Sequence of chain 1.C:
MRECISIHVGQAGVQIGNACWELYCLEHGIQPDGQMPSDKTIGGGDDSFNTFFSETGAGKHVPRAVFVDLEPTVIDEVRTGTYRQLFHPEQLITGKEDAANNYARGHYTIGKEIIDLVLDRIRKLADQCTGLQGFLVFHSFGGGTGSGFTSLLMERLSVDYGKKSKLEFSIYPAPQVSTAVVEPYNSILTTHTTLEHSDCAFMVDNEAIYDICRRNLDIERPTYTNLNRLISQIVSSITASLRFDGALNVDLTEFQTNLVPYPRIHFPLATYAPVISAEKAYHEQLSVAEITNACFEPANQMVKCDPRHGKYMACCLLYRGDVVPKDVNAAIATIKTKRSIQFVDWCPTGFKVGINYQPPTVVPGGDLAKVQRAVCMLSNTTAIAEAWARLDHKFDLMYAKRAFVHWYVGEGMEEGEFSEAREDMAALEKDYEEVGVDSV

Sequence of chain 1.B:
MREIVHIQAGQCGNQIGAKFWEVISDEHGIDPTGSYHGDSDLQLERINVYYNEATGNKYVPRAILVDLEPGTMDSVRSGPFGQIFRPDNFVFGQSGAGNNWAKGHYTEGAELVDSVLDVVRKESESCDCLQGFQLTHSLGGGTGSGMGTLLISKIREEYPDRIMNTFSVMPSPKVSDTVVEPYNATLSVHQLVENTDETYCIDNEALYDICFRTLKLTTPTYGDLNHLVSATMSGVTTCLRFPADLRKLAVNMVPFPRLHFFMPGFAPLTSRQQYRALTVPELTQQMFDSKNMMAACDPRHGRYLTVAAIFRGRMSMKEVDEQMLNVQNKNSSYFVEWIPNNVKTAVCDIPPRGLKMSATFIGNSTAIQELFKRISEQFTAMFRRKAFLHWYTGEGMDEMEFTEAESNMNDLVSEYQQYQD

A protein and the small-molecule ligand that binds it are described below.
Small molecule (SMILES): NC(=O)N1CCN(c2ccc(F)cc2)CC1

Binding-site contacts:
Ligand atom C8 contacts residue PRO220 of chain 1.B at 3.6 Å (hydrophobic).
Ligand atom F contacts residue LEU225 of chain 1.B at 3.1 Å.
Ligand atom C contacts residue VAL353 of chain 1.C at 3.7 Å (hydrophobic).
Ligand atom C3 contacts residue ASP177 of chain 1.B at 4.0 Å.
Ligand atom C8 contacts residue THR221 of chain 1.B at 3.9 Å.
Ligand atom C contacts residue LYS352 of chain 1.C at 4.3 Å.
Ligand atom F contacts residue THR221 of chain 1.B at 3.2 Å.
Ligand atom N1 contacts residue SER176 of chain 1.B at 4.3 Å.
Ligand atom F contacts residue PRO220 of chain 1.B at 3.4 Å.
Ligand atom C9 contacts residue PRO220 of chain 1.B at 3.4 Å (hydrophobic).
Ligand atom C7 contacts residue TYR222 of chain 1.B at 3.5 Å (hydrophobic).
Ligand atom N contacts residue SER176 of chain 1.B at 2.8 Å (h-bond).
Ligand atom F contacts residue TYR208 of chain 1.B at 4.1 Å.
Ligand atom C7 contacts residue LEU225 of chain 1.B at 4.2 Å (hydrophobic).
Ligand atom N contacts residue PHE351 of chain 1.C at 4.1 Å.
Ligand atom C3 contacts residue SER176 of chain 1.B at 4.0 Å.
Ligand atom C4 contacts residue ASP177 of chain 1.B at 3.4 Å.
Ligand atom C8 contacts residue VAL175 of chain 1.B at 3.9 Å (hydrophobic).
Ligand atom C4 contacts residue TYR222 of chain 1.B at 4.1 Å (hydrophobic).
Ligand atom C3 contacts residue VAL175 of chain 1.B at 4.1 Å (hydrophobic).
Ligand atom C7 contacts residue VAL175 of chain 1.B at 3.5 Å (hydrophobic).
Ligand atom C5 contacts residue VAL175 of chain 1.B at 3.8 Å (hydrophobic).
Ligand atom C contacts residue SER176 of chain 1.B at 4.0 Å.
Ligand atom C6 contacts residue TYR222 of chain 1.B at 3.5 Å (hydrophobic).
Ligand atom C10 contacts residue VAL175 of chain 1.B at 4.2 Å (hydrophobic).
Ligand atom C9 contacts residue VAL175 of chain 1.B at 4.3 Å (hydrophobic).
Ligand atom N contacts residue LYS352 of chain 1.C at 4.1 Å.
Ligand atom C7 contacts residue THR221 of chain 1.B at 3.9 Å.
Ligand atom C9 contacts residue TYR208 of chain 1.B at 4.0 Å (hydrophobic).
Ligand atom O contacts residue VAL353 of chain 1.C at 2.6 Å (h-bond).
Ligand atom N contacts residue VAL353 of chain 1.C at 4.3 Å.
Ligand atom C4 contacts residue SER176 of chain 1.B at 3.8 Å.
Ligand atom C6 contacts residue VAL175 of chain 1.B at 3.4 Å (hydrophobic).
Ligand atom F contacts residue TYR222 of chain 1.B at 3.9 Å.
Ligand atom O contacts residue LYS352 of chain 1.C at 3.6 Å.
Ligand atom C8 contacts residue TYR222 of chain 1.B at 4.1 Å (hydrophobic).
Ligand atom O contacts residue PHE351 of chain 1.C at 3.8 Å.
Ligand atom C8 contacts residue LEU225 of chain 1.B at 4.3 Å (hydrophobic).
Ligand atom C contacts residue PHE351 of chain 1.C at 4.3 Å (hydrophobic).
Ligand atom C3 contacts residue TYR222 of chain 1.B at 3.8 Å (hydrophobic).